The small molecule below binds the protein below.
Small molecule (SMILES): CC(=O)N[C@@H]1[C@@H](O)[C@H](O)[C@@H](CO)O[C@H]1O

Binding-site contacts:
Ligand atom C1 contacts residue ASN479 of chain 1.B at 1.5 Å.
Ligand atom C2 contacts residue ASN479 of chain 1.B at 2.6 Å.
Ligand atom C4 contacts residue ASN479 of chain 1.B at 4.3 Å.
Ligand atom C7 contacts residue TYR475 of chain 1.B at 4.2 Å (hydrophobic).
Ligand atom C7 contacts residue ASN479 of chain 1.B at 4.2 Å.
Ligand atom O7 contacts residue TYR475 of chain 1.B at 3.6 Å.
Ligand atom C8 contacts residue ASN477 of chain 1.B at 4.0 Å.
Ligand atom N2 contacts residue ASN479 of chain 1.B at 2.9 Å (h-bond).
Ligand atom C2 contacts residue TYR475 of chain 1.B at 4.4 Å (hydrophobic).
Ligand atom C5 contacts residue ASN479 of chain 1.B at 3.6 Å.
Ligand atom O5 contacts residue ASN479 of chain 1.B at 2.5 Å (h-bond).
Ligand atom C3 contacts residue ASN479 of chain 1.B at 3.9 Å.

Sequence of chain 1.B:
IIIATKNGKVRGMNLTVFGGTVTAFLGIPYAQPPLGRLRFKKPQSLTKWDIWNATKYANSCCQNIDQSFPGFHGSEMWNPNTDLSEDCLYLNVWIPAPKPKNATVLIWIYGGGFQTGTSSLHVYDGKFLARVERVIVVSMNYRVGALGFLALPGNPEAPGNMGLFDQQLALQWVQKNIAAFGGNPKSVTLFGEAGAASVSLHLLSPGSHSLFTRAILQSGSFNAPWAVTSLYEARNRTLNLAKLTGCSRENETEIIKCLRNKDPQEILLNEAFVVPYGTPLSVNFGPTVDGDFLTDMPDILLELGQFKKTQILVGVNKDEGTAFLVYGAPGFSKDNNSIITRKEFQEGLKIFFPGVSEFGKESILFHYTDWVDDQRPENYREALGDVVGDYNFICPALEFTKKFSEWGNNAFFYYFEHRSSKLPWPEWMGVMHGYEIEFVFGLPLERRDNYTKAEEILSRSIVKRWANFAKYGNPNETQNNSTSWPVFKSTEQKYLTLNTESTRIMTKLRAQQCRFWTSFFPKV